This small molecule binds to this protein.
Small molecule (SMILES): CC(=O)N[C@H]1[C@@H](O[P](=O)(O)O[P](=O)(O)OC[C@H]2O[C@@H](n3ccc(=O)[nH]c3=O)[C@H](O)[C@@H]2O)O[C@H](CO)[C@@H](O)[C@@H]1O[C@H](C)C(=O)O

Sequence of chain 1.B:
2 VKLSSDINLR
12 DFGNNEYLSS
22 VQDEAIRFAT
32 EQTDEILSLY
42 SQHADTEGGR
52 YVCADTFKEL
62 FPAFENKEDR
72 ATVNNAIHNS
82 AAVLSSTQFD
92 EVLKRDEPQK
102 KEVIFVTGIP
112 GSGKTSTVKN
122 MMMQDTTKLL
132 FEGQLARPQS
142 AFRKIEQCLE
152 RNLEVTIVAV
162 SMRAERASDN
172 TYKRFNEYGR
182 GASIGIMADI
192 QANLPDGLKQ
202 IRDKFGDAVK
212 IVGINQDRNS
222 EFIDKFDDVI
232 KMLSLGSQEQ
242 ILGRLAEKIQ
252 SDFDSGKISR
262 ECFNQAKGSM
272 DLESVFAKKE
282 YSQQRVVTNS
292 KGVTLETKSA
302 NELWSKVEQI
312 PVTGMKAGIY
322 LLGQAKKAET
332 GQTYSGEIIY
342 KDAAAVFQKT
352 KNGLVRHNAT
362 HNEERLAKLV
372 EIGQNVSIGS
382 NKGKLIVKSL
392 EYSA

Binding-site contacts:
Ligand atom C8 contacts residue ILE187 of chain 1.B at 3.5 Å (hydrophobic).
Ligand atom C1D contacts residue SER141 of chain 1.B at 3.1 Å.
Ligand atom O3A contacts residue HIS79 of chain 1.B at 3.0 Å (h-bond).
Ligand atom O3D contacts residue ALA83 of chain 1.B at 3.4 Å (h-bond).
Ligand atom O2D contacts residue SER87 of chain 1.B at 3.0 Å (h-bond).
Ligand atom O6 contacts residue LYS115 of chain 1.B at 3.2 Å.
Ligand atom C2D contacts residue SER141 of chain 1.B at 3.4 Å.
Ligand atom C7 contacts residue ILE187 of chain 1.B at 3.4 Å (hydrophobic).
Ligand atom O2D contacts residue LYS145 of chain 1.B at 2.9 Å (salt-bridge).
Ligand atom C1 contacts residue GLN135 of chain 1.B at 3.6 Å.
Ligand atom C1E contacts residue ASN75 of chain 1.B at 3.6 Å.
Ligand atom O7 contacts residue HIS79 of chain 1.B at 3.3 Å (h-bond).
Ligand atom O1A contacts residue HIS79 of chain 1.B at 3.1 Å (h-bond).
Ligand atom N3U contacts residue ASN9 of chain 1.B at 3.6 Å.
Ligand atom N2 contacts residue HIS79 of chain 1.B at 3.3 Å (h-bond).
Ligand atom C1E contacts residue HIS79 of chain 1.B at 3.6 Å.
Ligand atom C4D contacts residue SER141 of chain 1.B at 3.1 Å.
Ligand atom O2E contacts residue LYS59 of chain 1.B at 3.0 Å (salt-bridge).
Ligand atom O4U contacts residue ASN9 of chain 1.B at 2.9 Å (h-bond).
Ligand atom O1 contacts residue HIS79 of chain 1.B at 3.3 Å.
Ligand atom O1E contacts residue ILE187 of chain 1.B at 3.3 Å.
Ligand atom O5 contacts residue GLN135 of chain 1.B at 3.1 Å (h-bond).
Ligand atom O4D contacts residue SER141 of chain 1.B at 2.9 Å (h-bond).
Ligand atom O2B contacts residue GLN135 of chain 1.B at 3.0 Å (h-bond).
Ligand atom O3 contacts residue ILE187 of chain 1.B at 3.2 Å.
Ligand atom O2B contacts residue GLY134 of chain 1.B at 3.6 Å.
Ligand atom O2U contacts residue SER6 of chain 1.B at 3.2 Å (h-bond).
Ligand atom O3D contacts residue LYS145 of chain 1.B at 2.9 Å (salt-bridge).
Ligand atom O2A contacts residue GLN135 of chain 1.B at 3.0 Å (h-bond).
Ligand atom O2E contacts residue HIS79 of chain 1.B at 3.4 Å (h-bond).
Ligand atom O1B contacts residue ALA55 of chain 1.B at 3.2 Å.
Ligand atom O2D contacts residue SER141 of chain 1.B at 2.9 Å (h-bond).
Ligand atom O4 contacts residue ASP56 of chain 1.B at 3.2 Å (salt-bridge).
Ligand atom O1E contacts residue HIS79 of chain 1.B at 3.6 Å (h-bond).
Ligand atom N3U contacts residue VAL84 of chain 1.B at 3.5 Å.
Ligand atom C4U contacts residue ASN9 of chain 1.B at 3.5 Å.
Ligand atom O4U contacts residue ASN80 of chain 1.B at 3.5 Å.
Ligand atom C3D contacts residue ALA83 of chain 1.B at 3.6 Å (hydrophobic).
Ligand atom N2 contacts residue ILE187 of chain 1.B at 3.4 Å.
Ligand atom O2E contacts residue ASN75 of chain 1.B at 2.6 Å (h-bond).